Binding-site contacts:
Ligand atom O6 contacts residue LYS148 of chain 1.A at 3.2 Å (salt-bridge).
Ligand atom C6 contacts residue LYS118 of chain 1.A at 3.6 Å.
Ligand atom N2 contacts residue ASP120 of chain 1.A at 2.9 Å (salt-bridge).
Ligand atom O2B contacts residue SER18 of chain 1.A at 2.9 Å (h-bond).
Ligand atom O6 contacts residue ASP120 of chain 1.A at 3.5 Å (salt-bridge).
Ligand atom O1B contacts residue GLY16 of chain 1.A at 3.1 Å (h-bond).
Ligand atom C5' contacts residue GLY14 of chain 1.A at 3.6 Å.
Ligand atom N2 contacts residue LEU121 of chain 1.A at 3.6 Å.
Ligand atom O2B contacts residue LYS17 of chain 1.A at 3.6 Å.
Ligand atom O6 contacts residue ALA147 of chain 1.A at 2.9 Å (h-bond).
Ligand atom O6 contacts residue SER146 of chain 1.A at 3.5 Å.
Ligand atom O2A contacts residue SER18 of chain 1.A at 3.5 Å (h-bond).
Ligand atom O2G contacts residue LYS17 of chain 1.A at 2.7 Å (salt-bridge).
Ligand atom C6 contacts residue ASP120 of chain 1.A at 3.5 Å.
Ligand atom PB contacts residue LYS17 of chain 1.A at 3.6 Å.
Ligand atom N1 contacts residue LYS118 of chain 1.A at 3.7 Å.
Ligand atom O1B contacts residue LYS17 of chain 1.A at 2.8 Å (salt-bridge).
Ligand atom O3A contacts residue GLY16 of chain 1.A at 3.2 Å (h-bond).
Ligand atom N1 contacts residue LYS148 of chain 1.A at 3.6 Å.
Ligand atom O4' contacts residue GLY14 of chain 1.A at 3.7 Å.
Ligand atom N7 contacts residue ASN117 of chain 1.A at 3.2 Å (h-bond).
Ligand atom O2B contacts residue MG1 of chain 1.F at 2.0 Å.
Ligand atom N1 contacts residue ASP120 of chain 1.A at 2.8 Å (salt-bridge).
Ligand atom O2' contacts residue PHE29 of chain 1.A at 3.3 Å.
Ligand atom PG contacts residue MG1 of chain 1.F at 3.2 Å.
Ligand atom C2 contacts residue ASP120 of chain 1.A at 3.7 Å.
Ligand atom O2A contacts residue ALA19 of chain 1.A at 2.7 Å (h-bond).
Ligand atom O2G contacts residue GLY14 of chain 1.A at 3.7 Å.
Ligand atom C3B contacts residue GLY14 of chain 1.A at 3.5 Å.
Ligand atom O3G contacts residue ASP13 of chain 1.A at 2.9 Å (salt-bridge).
Ligand atom C3B contacts residue MG1 of chain 1.F at 3.5 Å.
Ligand atom O1B contacts residue VAL15 of chain 1.A at 3.4 Å (h-bond).
Ligand atom O1G contacts residue MG1 of chain 1.F at 2.1 Å.
Ligand atom O4' contacts residue LYS118 of chain 1.A at 3.2 Å (salt-bridge).
Ligand atom O1B contacts residue GLY14 of chain 1.A at 3.5 Å (h-bond).
Ligand atom PB contacts residue MG1 of chain 1.F at 3.3 Å.
Ligand atom O6 contacts residue LYS118 of chain 1.A at 3.6 Å.
Ligand atom O2G contacts residue ASP13 of chain 1.A at 3.5 Å (salt-bridge).
Ligand atom O2A contacts residue GLY16 of chain 1.A at 3.4 Å.
Ligand atom O6 contacts residue ASN117 of chain 1.A at 3.4 Å (h-bond).

Sequence of chain 1.A:
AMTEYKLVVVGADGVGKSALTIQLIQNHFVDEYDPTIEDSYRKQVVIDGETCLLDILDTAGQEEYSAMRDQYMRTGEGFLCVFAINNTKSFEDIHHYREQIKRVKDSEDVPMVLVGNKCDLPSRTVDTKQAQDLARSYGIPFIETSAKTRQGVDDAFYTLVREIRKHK

A protein and the small-molecule ligand that binds it are described below.
Small molecule (SMILES): Nc1nc2c(ncn2[C@@H]2O[C@H](CO[P](=O)(O)O[P](=O)(O)CP(=O)(O)O)[C@@H](O)[C@H]2O)c(=O)[nH]1